Binding-site contacts:
Ligand atom C8 contacts residue ARG261 of chain 1.A at 3.9 Å.
Ligand atom C9 contacts residue TYR264 of chain 1.A at 3.9 Å (hydrophobic).
Ligand atom C8 contacts residue GLU141 of chain 1.A at 4.0 Å.
Ligand atom C10 contacts residue VAL271 of chain 1.A at 4.2 Å (hydrophobic).
Ligand atom C7 contacts residue PRO144 of chain 1.A at 4.3 Å (hydrophobic).
Ligand atom C2 contacts residue VAL271 of chain 1.A at 4.3 Å (hydrophobic).
Ligand atom C4 contacts residue PRO144 of chain 1.A at 4.2 Å (hydrophobic).
Ligand atom C8 contacts residue THR143 of chain 1.A at 4.1 Å.
Ligand atom C8 contacts residue PRO142 of chain 1.A at 3.0 Å (hydrophobic).
Ligand atom C4 contacts residue VAL271 of chain 1.A at 4.4 Å (hydrophobic).
Ligand atom C3 contacts residue VAL271 of chain 1.A at 3.9 Å (hydrophobic).
Ligand atom O1 contacts residue VAL271 of chain 1.A at 4.0 Å.
Ligand atom O2 contacts residue ARG261 of chain 1.A at 3.4 Å.
Ligand atom N1 contacts residue VAL271 of chain 1.A at 3.9 Å.
Ligand atom C10 contacts residue PRO144 of chain 1.A at 3.9 Å (hydrophobic).
Ligand atom C10 contacts residue TYR264 of chain 1.A at 4.3 Å (hydrophobic).
Ligand atom O3 contacts residue LYS400 of chain 1.A at 3.4 Å (salt-bridge).
Ligand atom C5 contacts residue PRO144 of chain 1.A at 4.5 Å (hydrophobic).
Ligand atom O3 contacts residue GLU141 of chain 1.A at 4.2 Å.
Ligand atom C9 contacts residue PRO144 of chain 1.A at 4.0 Å (hydrophobic).
Ligand atom C2 contacts residue PRO144 of chain 1.A at 4.4 Å (hydrophobic).

This protein binds this small molecule.
Small molecule (SMILES): CCNC(=O)c1ccc(NS(C)(=O)=O)cc1

Sequence of chain 1.A:
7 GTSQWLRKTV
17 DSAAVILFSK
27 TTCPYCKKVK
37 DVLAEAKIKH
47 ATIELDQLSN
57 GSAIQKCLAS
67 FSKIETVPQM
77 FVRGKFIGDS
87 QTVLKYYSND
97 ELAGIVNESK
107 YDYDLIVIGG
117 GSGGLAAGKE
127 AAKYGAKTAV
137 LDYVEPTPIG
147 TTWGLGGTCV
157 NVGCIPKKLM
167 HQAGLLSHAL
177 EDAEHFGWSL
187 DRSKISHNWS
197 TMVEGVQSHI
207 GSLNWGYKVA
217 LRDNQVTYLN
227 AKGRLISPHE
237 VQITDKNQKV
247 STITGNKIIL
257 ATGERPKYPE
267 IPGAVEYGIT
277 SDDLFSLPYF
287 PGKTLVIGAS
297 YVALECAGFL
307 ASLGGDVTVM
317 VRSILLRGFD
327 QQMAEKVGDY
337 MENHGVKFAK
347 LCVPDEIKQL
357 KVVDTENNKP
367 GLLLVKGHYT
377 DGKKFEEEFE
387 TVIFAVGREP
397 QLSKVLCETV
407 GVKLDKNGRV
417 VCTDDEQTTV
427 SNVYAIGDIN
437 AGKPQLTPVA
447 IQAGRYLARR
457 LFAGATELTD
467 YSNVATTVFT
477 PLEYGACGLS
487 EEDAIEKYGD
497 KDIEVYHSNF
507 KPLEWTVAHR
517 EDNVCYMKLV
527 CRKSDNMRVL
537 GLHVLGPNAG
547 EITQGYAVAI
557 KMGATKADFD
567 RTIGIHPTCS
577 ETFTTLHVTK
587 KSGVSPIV